Sequence of chain 1.A:
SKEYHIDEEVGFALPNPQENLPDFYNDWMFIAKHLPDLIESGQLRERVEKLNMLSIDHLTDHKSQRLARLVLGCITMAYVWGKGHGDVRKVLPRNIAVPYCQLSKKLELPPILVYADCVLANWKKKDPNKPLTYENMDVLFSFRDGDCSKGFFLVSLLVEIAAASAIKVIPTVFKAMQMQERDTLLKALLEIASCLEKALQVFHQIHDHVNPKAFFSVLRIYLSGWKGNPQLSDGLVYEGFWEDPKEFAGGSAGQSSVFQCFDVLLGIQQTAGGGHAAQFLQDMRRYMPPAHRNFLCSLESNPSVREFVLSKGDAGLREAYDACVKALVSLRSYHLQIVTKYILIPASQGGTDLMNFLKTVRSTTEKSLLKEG

A protein and the small-molecule ligand that binds it are described below.
Small molecule (SMILES): c1ccc(-c2cnc[nH]2)cc1

Binding-site contacts:
Ligand atom C10 contacts residue SER170 of chain 1.A at 3.5 Å.
Ligand atom N3 contacts residue ALA267 of chain 1.A at 3.7 Å.
Ligand atom C5 contacts residue ALA267 of chain 1.A at 3.3 Å (hydrophobic).
Ligand atom N1 contacts residue ALA267 of chain 1.A at 2.7 Å (h-bond).
Ligand atom C7 contacts residue GLY265 of chain 1.A at 3.9 Å.
Ligand atom C11 contacts residue PHE166 of chain 1.A at 3.5 Å (hydrophobic).
Ligand atom C7 contacts residue PHE166 of chain 1.A at 3.9 Å (hydrophobic).
Ligand atom C2 contacts residue ALA267 of chain 1.A at 3.4 Å (hydrophobic).
Ligand atom C4 contacts residue PHE166 of chain 1.A at 3.7 Å (hydrophobic).
Ligand atom C9 contacts residue VAL133 of chain 1.A at 3.5 Å (hydrophobic).
Ligand atom C7 contacts residue SER266 of chain 1.A at 3.9 Å.
Ligand atom C4 contacts residue HEM1 of chain 1.C at 3.1 Å.
Ligand atom C9 contacts residue CYS132 of chain 1.A at 4.0 Å (hydrophobic).
Ligand atom C10 contacts residue TYR129 of chain 1.A at 4.0 Å (hydrophobic).
Ligand atom N1 contacts residue SER266 of chain 1.A at 3.3 Å.
Ligand atom C10 contacts residue VAL133 of chain 1.A at 3.4 Å (hydrophobic).
Ligand atom C6 contacts residue ALA267 of chain 1.A at 3.8 Å (hydrophobic).
Ligand atom C7 contacts residue ALA267 of chain 1.A at 4.0 Å (hydrophobic).
Ligand atom N1 contacts residue NHE1 of chain 1.E at 3.5 Å.
Ligand atom C11 contacts residue SER170 of chain 1.A at 3.4 Å.
Ligand atom C11 contacts residue TYR129 of chain 1.A at 4.0 Å (hydrophobic).
Ligand atom C2 contacts residue NHE1 of chain 1.E at 3.7 Å.
Ligand atom C10 contacts residue PHE166 of chain 1.A at 3.6 Å (hydrophobic).
Ligand atom N1 contacts residue HEM1 of chain 1.C at 4.2 Å.
Ligand atom C4 contacts residue ALA267 of chain 1.A at 3.6 Å (hydrophobic).
Ligand atom C8 contacts residue CYS132 of chain 1.A at 4.1 Å (hydrophobic).
Ligand atom C5 contacts residue NHE1 of chain 1.E at 3.9 Å.
Ligand atom C5 contacts residue PHE166 of chain 1.A at 3.8 Å (hydrophobic).
Ligand atom C10 contacts residue PHE167 of chain 1.A at 4.1 Å (hydrophobic).
Ligand atom C6 contacts residue PHE166 of chain 1.A at 3.6 Å (hydrophobic).
Ligand atom N3 contacts residue HEM1 of chain 1.C at 2.1 Å.
Ligand atom C9 contacts residue PHE166 of chain 1.A at 3.8 Å (hydrophobic).
Ligand atom C9 contacts residue TYR129 of chain 1.A at 4.2 Å (hydrophobic).
Ligand atom C2 contacts residue HEM1 of chain 1.C at 3.0 Å.
Ligand atom N3 contacts residue HIS349 of chain 1.A at 4.2 Å.
Ligand atom C8 contacts residue LEU237 of chain 1.A at 4.1 Å (hydrophobic).
Ligand atom C9 contacts residue PHE167 of chain 1.A at 3.7 Å (hydrophobic).
Ligand atom C5 contacts residue SER266 of chain 1.A at 4.2 Å.
Ligand atom N3 contacts residue NHE1 of chain 1.E at 4.2 Å.
Ligand atom C8 contacts residue PHE166 of chain 1.A at 4.0 Å (hydrophobic).